Binding-site contacts:
Ligand atom C6 contacts residue GLN307 of chain 1.A at 3.6 Å.
Ligand atom O2 contacts residue HIS120 of chain 1.A at 2.8 Å (h-bond).
Ligand atom C2 contacts residue GLN17 of chain 1.A at 3.4 Å.
Ligand atom C2 contacts residue TRP417 of chain 1.A at 3.5 Å (hydrophobic).
Ligand atom C1 contacts residue GLN165 of chain 1.A at 3.5 Å.
Ligand atom O5 contacts residue GLN165 of chain 1.A at 2.8 Å (h-bond).
Ligand atom O4 contacts residue TYR309 of chain 1.A at 2.7 Å (h-bond).
Ligand atom O4 contacts residue GLU424 of chain 1.A at 2.7 Å (salt-bridge).
Ligand atom C6 contacts residue PHE225 of chain 1.A at 4.1 Å (hydrophobic).
Ligand atom O3 contacts residue TRP425 of chain 1.A at 3.6 Å (h-bond).
Ligand atom O5 contacts residue GLU373 of chain 1.A at 2.1 Å (salt-bridge).
Ligand atom O2 contacts residue TRP417 of chain 1.A at 4.0 Å.
Ligand atom C5 contacts residue GLN165 of chain 1.A at 3.7 Å.
Ligand atom C6 contacts residue GLN165 of chain 1.A at 3.4 Å.
Ligand atom O3 contacts residue GLN17 of chain 1.A at 2.8 Å (h-bond).
Ligand atom C2 contacts residue HIS120 of chain 1.A at 3.7 Å.
Ligand atom C3 contacts residue TRP425 of chain 1.A at 4.1 Å (hydrophobic).
Ligand atom O2 contacts residue GLN17 of chain 1.A at 2.5 Å (h-bond).
Ligand atom O2 contacts residue TRP425 of chain 1.A at 3.0 Å (h-bond).
Ligand atom O6 contacts residue PHE225 of chain 1.A at 3.9 Å.
Ligand atom C6 contacts residue TYR309 of chain 1.A at 3.9 Å (hydrophobic).
Ligand atom C3 contacts residue GLU373 of chain 1.A at 3.2 Å.
Ligand atom C1 contacts residue HIS120 of chain 1.A at 3.9 Å.
Ligand atom C4 contacts residue GLU373 of chain 1.A at 3.5 Å.
Ligand atom C3 contacts residue TRP417 of chain 1.A at 3.4 Å (hydrophobic).
Ligand atom C2 contacts residue GLU373 of chain 1.A at 2.5 Å.
Ligand atom O3 contacts residue TRP417 of chain 1.A at 3.3 Å (h-bond).
Ligand atom C5 contacts residue GLU373 of chain 1.A at 2.6 Å.
Ligand atom C3 contacts residue TYR309 of chain 1.A at 3.6 Å (hydrophobic).
Ligand atom C6 contacts residue GLU373 of chain 1.A at 3.9 Å.
Ligand atom O3 contacts residue GLU424 of chain 1.A at 2.6 Å (salt-bridge).
Ligand atom C3 contacts residue GLU424 of chain 1.A at 3.7 Å.
Ligand atom C5 contacts residue TYR309 of chain 1.A at 3.5 Å (hydrophobic).
Ligand atom O2 contacts residue GLU373 of chain 1.A at 3.8 Å.
Ligand atom C2 contacts residue TRP425 of chain 1.A at 4.1 Å (hydrophobic).
Ligand atom O6 contacts residue GLN165 of chain 1.A at 2.9 Å (h-bond).
Ligand atom C4 contacts residue GLU424 of chain 1.A at 3.6 Å.
Ligand atom C4 contacts residue TYR309 of chain 1.A at 3.4 Å (hydrophobic).
Ligand atom C3 contacts residue GLN17 of chain 1.A at 4.0 Å.
Ligand atom C1 contacts residue GLU373 of chain 1.A at 1.4 Å.

The small molecule below binds the protein below.
Small molecule (SMILES): OC[C@H]1O[C@H](O)[C@@H](O)[C@@H](O)[C@@H]1O

Sequence of chain 1.A:
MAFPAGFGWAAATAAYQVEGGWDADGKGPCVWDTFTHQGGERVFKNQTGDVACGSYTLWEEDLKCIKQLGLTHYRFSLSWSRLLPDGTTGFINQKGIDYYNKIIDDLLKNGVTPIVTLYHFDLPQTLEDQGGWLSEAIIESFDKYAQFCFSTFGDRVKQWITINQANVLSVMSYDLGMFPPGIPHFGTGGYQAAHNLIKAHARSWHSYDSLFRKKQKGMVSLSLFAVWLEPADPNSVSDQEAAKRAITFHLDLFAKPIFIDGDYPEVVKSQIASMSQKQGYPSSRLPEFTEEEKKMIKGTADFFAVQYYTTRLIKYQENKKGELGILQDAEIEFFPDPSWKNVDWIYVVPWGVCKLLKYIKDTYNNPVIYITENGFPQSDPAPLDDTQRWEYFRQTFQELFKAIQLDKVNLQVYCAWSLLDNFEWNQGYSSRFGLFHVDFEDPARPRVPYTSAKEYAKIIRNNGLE